Binding-site contacts:
Ligand atom O6 contacts residue LYS157 of chain 11.C at 3.2 Å (salt-bridge).
Ligand atom C4 contacts residue ASN153 of chain 11.C at 4.2 Å.
Ligand atom C2 contacts residue ASN153 of chain 11.C at 2.5 Å.
Ligand atom C8 contacts residue ASN153 of chain 11.C at 4.0 Å.
Ligand atom C8 contacts residue TRP101 of chain 11.A at 4.4 Å (hydrophobic).
Ligand atom C5 contacts residue ASN153 of chain 11.C at 3.7 Å.
Ligand atom C1 contacts residue HIS149 of chain 11.C at 3.4 Å.
Ligand atom C1 contacts residue HIS158 of chain 11.C at 4.1 Å.
Ligand atom C6 contacts residue HIS158 of chain 11.C at 3.7 Å.
Ligand atom C7 contacts residue GLY102 of chain 11.A at 4.1 Å.
Ligand atom O7 contacts residue ASN153 of chain 11.C at 4.5 Å.
Ligand atom C7 contacts residue HIS149 of chain 11.C at 4.3 Å.
Ligand atom C1 contacts residue ASN153 of chain 11.C at 1.4 Å.
Ligand atom O5 contacts residue HIS149 of chain 11.C at 3.5 Å.
Ligand atom C5 contacts residue HIS149 of chain 11.C at 4.2 Å.
Ligand atom C1 contacts residue THR155 of chain 11.C at 3.8 Å.
Ligand atom C3 contacts residue ASN153 of chain 11.C at 3.8 Å.
Ligand atom C2 contacts residue HIS149 of chain 11.C at 3.6 Å.
Ligand atom O4 contacts residue LYS157 of chain 11.C at 4.5 Å.
Ligand atom C7 contacts residue ASN153 of chain 11.C at 3.6 Å.
Ligand atom O5 contacts residue HIS158 of chain 11.C at 3.1 Å.
Ligand atom O7 contacts residue GLY102 of chain 11.A at 3.0 Å (h-bond).
Ligand atom C3 contacts residue HIS149 of chain 11.C at 4.3 Å.
Ligand atom N2 contacts residue HIS149 of chain 11.C at 4.2 Å.
Ligand atom O3 contacts residue HIS149 of chain 11.C at 4.0 Å.
Ligand atom C5 contacts residue LYS157 of chain 11.C at 3.9 Å.
Ligand atom C8 contacts residue HIS149 of chain 11.C at 3.7 Å.
Ligand atom O5 contacts residue THR155 of chain 11.C at 4.5 Å.
Ligand atom C6 contacts residue LYS157 of chain 11.C at 3.6 Å.
Ligand atom N2 contacts residue ASN153 of chain 11.C at 2.9 Å (h-bond).
Ligand atom O7 contacts residue TRP101 of chain 11.A at 3.8 Å.
Ligand atom C5 contacts residue HIS158 of chain 11.C at 4.0 Å.
Ligand atom C4 contacts residue HIS149 of chain 11.C at 4.0 Å.
Ligand atom O5 contacts residue ASN153 of chain 11.C at 2.4 Å (h-bond).

Sequence of chain 11.C:
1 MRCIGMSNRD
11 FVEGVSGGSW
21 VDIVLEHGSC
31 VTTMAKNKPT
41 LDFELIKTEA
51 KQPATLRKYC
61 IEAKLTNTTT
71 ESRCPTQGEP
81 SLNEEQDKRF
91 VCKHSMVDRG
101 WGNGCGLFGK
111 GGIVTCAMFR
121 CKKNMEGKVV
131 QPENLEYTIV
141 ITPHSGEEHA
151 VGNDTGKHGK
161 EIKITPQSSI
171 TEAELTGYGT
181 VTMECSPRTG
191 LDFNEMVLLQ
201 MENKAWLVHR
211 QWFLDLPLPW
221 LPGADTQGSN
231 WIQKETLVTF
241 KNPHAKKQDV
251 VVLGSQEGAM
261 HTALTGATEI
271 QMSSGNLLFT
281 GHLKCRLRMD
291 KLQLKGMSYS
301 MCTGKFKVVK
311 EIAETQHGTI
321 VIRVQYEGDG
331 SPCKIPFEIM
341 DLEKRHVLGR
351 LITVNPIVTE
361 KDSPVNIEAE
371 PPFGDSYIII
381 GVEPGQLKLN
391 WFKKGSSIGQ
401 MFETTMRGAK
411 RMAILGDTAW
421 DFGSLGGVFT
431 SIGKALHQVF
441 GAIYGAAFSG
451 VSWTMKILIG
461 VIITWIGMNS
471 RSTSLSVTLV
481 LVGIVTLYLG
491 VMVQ

This small molecule binds to this protein.
Small molecule (SMILES): CC(=O)N[C@@H]1[C@@H](O)[C@H](O)[C@@H](CO)O[C@H]1O

Sequence of chain 11.A:
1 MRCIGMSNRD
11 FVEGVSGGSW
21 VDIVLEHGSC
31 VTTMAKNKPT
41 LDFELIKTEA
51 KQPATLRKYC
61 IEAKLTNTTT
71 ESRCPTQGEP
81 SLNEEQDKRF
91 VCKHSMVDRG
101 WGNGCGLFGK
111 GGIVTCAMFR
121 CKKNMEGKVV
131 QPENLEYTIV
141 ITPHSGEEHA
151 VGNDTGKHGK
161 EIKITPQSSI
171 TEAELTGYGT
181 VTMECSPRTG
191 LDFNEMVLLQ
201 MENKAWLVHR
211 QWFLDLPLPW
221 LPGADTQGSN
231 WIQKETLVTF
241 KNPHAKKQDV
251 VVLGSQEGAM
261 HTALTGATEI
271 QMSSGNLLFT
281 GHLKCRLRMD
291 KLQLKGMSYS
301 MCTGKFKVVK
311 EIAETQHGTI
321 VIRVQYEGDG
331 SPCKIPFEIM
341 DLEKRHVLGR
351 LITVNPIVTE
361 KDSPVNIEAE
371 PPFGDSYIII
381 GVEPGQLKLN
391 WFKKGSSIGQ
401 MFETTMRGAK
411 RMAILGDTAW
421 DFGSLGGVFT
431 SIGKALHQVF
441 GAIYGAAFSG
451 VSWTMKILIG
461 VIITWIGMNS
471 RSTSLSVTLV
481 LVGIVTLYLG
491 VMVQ